The small molecule below binds the protein below.
Small molecule (SMILES): CC(=O)N[C@@H]1[C@@H](O)[C@H](O)[C@@H](CO)O[C@H]1O

Sequence of chain 1.B:
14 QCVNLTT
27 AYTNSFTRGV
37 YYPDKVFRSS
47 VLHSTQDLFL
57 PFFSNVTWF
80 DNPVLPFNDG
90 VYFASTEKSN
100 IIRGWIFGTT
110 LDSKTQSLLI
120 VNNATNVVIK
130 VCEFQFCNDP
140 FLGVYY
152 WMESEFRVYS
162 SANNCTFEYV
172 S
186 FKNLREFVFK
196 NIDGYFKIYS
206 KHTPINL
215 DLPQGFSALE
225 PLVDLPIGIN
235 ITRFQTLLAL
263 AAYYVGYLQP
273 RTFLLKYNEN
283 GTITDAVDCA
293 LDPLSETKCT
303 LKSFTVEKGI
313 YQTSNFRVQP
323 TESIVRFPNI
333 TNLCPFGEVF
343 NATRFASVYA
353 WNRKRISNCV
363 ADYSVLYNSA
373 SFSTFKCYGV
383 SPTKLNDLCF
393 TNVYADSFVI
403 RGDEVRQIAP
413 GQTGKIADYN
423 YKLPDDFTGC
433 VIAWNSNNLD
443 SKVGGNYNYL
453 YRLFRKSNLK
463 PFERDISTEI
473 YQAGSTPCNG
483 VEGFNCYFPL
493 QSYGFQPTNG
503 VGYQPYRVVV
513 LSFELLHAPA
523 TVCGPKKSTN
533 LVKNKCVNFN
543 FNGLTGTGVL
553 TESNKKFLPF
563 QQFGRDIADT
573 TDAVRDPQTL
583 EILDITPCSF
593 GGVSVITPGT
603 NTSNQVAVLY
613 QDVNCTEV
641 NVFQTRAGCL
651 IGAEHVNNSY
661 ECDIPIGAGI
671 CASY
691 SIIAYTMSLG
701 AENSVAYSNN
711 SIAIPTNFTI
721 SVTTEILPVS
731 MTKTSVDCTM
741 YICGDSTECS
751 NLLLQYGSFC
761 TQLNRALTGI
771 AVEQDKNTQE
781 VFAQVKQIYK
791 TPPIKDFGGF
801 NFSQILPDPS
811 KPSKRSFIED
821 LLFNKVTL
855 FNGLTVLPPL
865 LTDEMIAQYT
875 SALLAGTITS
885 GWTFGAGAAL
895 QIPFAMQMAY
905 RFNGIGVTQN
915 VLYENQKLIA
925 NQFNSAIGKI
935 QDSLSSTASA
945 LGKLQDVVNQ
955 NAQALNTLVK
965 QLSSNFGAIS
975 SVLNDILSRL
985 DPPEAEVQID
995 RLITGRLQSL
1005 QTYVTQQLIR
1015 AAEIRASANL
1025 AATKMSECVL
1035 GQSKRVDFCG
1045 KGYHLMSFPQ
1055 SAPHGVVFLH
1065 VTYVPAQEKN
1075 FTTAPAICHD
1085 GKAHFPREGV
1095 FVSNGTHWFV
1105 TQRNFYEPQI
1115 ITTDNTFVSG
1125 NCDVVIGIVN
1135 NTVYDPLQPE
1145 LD

Binding-site contacts:
Ligand atom O7 contacts residue ASN1134 of chain 1.B at 3.2 Å (h-bond).
Ligand atom O5 contacts residue ASN1134 of chain 1.B at 2.6 Å (h-bond).
Ligand atom C7 contacts residue ASN1134 of chain 1.B at 3.0 Å.
Ligand atom C2 contacts residue ASN1134 of chain 1.B at 2.5 Å.
Ligand atom C3 contacts residue ASN1134 of chain 1.B at 3.7 Å.
Ligand atom C1 contacts residue ASN1134 of chain 1.B at 1.4 Å.
Ligand atom C4 contacts residue ASN1134 of chain 1.B at 4.3 Å.
Ligand atom C8 contacts residue ASN1134 of chain 1.B at 3.8 Å.
Ligand atom N2 contacts residue ASN1134 of chain 1.B at 2.7 Å (h-bond).
Ligand atom C5 contacts residue ASN1134 of chain 1.B at 3.8 Å.